This small molecule binds to this protein.
Small molecule (SMILES): CCCC(=O)O

Binding-site contacts:
Ligand atom C3 contacts residue DAO1 of chain 1.M at 4.5 Å.
Ligand atom C2 contacts residue DAO1 of chain 1.M at 3.7 Å.
Ligand atom C1 contacts residue DAO1 of chain 1.M at 3.6 Å.